A protein and the small-molecule ligand that binds it are described below.
Small molecule (SMILES): Nc1nc(N)c2c(-c3ccccc3)c(-c3ccc(Br)cc3)[nH]c2n1

Sequence of chain 1.C:
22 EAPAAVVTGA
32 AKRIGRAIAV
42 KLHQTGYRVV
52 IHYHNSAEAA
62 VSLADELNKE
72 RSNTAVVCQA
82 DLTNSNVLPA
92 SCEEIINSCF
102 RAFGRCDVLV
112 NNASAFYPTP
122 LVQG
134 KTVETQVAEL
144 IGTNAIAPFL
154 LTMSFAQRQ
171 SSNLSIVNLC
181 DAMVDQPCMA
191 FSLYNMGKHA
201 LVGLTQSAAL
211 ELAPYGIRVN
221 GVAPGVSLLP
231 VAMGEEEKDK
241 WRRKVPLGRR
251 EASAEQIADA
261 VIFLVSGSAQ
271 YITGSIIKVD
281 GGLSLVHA

Sequence of chain 1.B:
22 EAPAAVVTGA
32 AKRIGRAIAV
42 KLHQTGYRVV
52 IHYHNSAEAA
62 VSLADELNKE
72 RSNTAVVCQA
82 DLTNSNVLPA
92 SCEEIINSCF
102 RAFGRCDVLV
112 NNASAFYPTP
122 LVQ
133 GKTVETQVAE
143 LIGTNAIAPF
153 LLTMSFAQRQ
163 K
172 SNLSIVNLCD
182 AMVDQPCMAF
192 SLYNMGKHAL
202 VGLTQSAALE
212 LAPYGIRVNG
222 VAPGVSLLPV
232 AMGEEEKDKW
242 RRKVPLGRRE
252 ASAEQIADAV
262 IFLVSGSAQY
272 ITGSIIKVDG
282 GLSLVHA

Binding-site contacts:
Ligand atom BR contacts residue GLN186 of chain 1.B at 3.9 Å.
Ligand atom CAE contacts residue PRO230 of chain 1.B at 3.6 Å (hydrophobic).
Ligand atom NAO contacts residue PHE117 of chain 1.B at 3.2 Å.
Ligand atom NAB contacts residue NAP1 of chain 1.G at 3.5 Å (h-bond).
Ligand atom C5 contacts residue NAP1 of chain 1.G at 3.8 Å.
Ligand atom C2 contacts residue NAP1 of chain 1.G at 3.0 Å.
Ligand atom NAA contacts residue PHE117 of chain 1.B at 3.7 Å.
Ligand atom CAD contacts residue LEU229 of chain 1.B at 3.7 Å (hydrophobic).
Ligand atom CAL contacts residue NAP1 of chain 1.G at 3.8 Å.
Ligand atom C4 contacts residue NAP1 of chain 1.G at 3.8 Å.
Ligand atom N3 contacts residue TYR194 of chain 1.B at 3.7 Å.
Ligand atom CAF contacts residue VAL226 of chain 1.B at 3.6 Å (hydrophobic).
Ligand atom NAO contacts residue NAP1 of chain 1.G at 3.8 Å.
Ligand atom CAL contacts residue ASP181 of chain 1.B at 3.2 Å.
Ligand atom N3 contacts residue NAP1 of chain 1.G at 2.8 Å (h-bond).
Ligand atom CAT contacts residue NAP1 of chain 1.G at 3.7 Å.
Ligand atom BR contacts residue HIS287 of chain 1.C at 3.8 Å.
Ligand atom N1 contacts residue NAP1 of chain 1.G at 2.5 Å (h-bond).
Ligand atom C2 contacts residue SER115 of chain 1.B at 3.8 Å.
Ligand atom NAO contacts residue TYR194 of chain 1.B at 2.9 Å (h-bond).
Ligand atom N3 contacts residue PHE117 of chain 1.B at 3.4 Å.
Ligand atom CAH contacts residue MET183 of chain 1.B at 3.9 Å (hydrophobic).
Ligand atom CAI contacts residue PHE117 of chain 1.B at 3.5 Å (hydrophobic).
Ligand atom CAH contacts residue ASP181 of chain 1.B at 3.4 Å.
Ligand atom BR contacts residue MET183 of chain 1.B at 3.6 Å.
Ligand atom NAB contacts residue ARG34 of chain 1.B at 3.5 Å (salt-bridge).
Ligand atom C5 contacts residue PHE117 of chain 1.B at 3.7 Å (hydrophobic).
Ligand atom CAJ contacts residue NAP1 of chain 1.G at 3.2 Å.
Ligand atom CAV contacts residue NAP1 of chain 1.G at 3.8 Å.
Ligand atom C4 contacts residue PHE117 of chain 1.B at 3.3 Å (hydrophobic).
Ligand atom CAK contacts residue PHE117 of chain 1.B at 3.8 Å (hydrophobic).
Ligand atom CAS contacts residue PHE117 of chain 1.B at 3.8 Å (hydrophobic).
Ligand atom C4 contacts residue TYR194 of chain 1.B at 3.7 Å (hydrophobic).
Ligand atom CAV contacts residue PHE117 of chain 1.B at 3.6 Å (hydrophobic).
Ligand atom CAU contacts residue PHE117 of chain 1.B at 3.3 Å (hydrophobic).
Ligand atom NAA contacts residue NAP1 of chain 1.G at 2.9 Å (h-bond).
Ligand atom C6 contacts residue NAP1 of chain 1.G at 3.5 Å.
Ligand atom NAA contacts residue SER115 of chain 1.B at 2.7 Å (h-bond).
Ligand atom C2 contacts residue PHE117 of chain 1.B at 3.5 Å (hydrophobic).
Ligand atom CAU contacts residue NAP1 of chain 1.G at 3.6 Å.